Binding-site contacts:
Ligand atom C2 contacts residue PO41 of chain 2.B at 3.7 Å.
Ligand atom C2 contacts residue HIS377 of chain 2.A at 3.2 Å.
Ligand atom O6 contacts residue HIS377 of chain 2.A at 2.6 Å (h-bond).
Ligand atom C6 contacts residue ASN484 of chain 2.A at 3.3 Å.
Ligand atom O3 contacts residue GLY675 of chain 2.A at 3.1 Å (h-bond).
Ligand atom N18 contacts residue LEU136 of chain 2.A at 3.7 Å.
Ligand atom O3 contacts residue ALA673 of chain 2.A at 3.3 Å (h-bond).
Ligand atom N17 contacts residue PO41 of chain 2.B at 3.5 Å (h-bond).
Ligand atom C6 contacts residue HIS377 of chain 2.A at 3.2 Å.
Ligand atom O2 contacts residue TYR573 of chain 2.A at 3.0 Å (h-bond).
Ligand atom N18 contacts residue HIS377 of chain 2.A at 3.4 Å.
Ligand atom N17 contacts residue HIS377 of chain 2.A at 3.4 Å (h-bond).
Ligand atom O4 contacts residue SER674 of chain 2.A at 3.7 Å.
Ligand atom N1 contacts residue PO41 of chain 2.B at 3.2 Å (h-bond).
Ligand atom N18 contacts residue PO41 of chain 2.B at 3.8 Å.
Ligand atom N21 contacts residue ASN284 of chain 2.A at 3.6 Å (h-bond).
Ligand atom O2 contacts residue PO41 of chain 2.B at 3.0 Å (h-bond).
Ligand atom C2 contacts residue GLU672 of chain 2.A at 3.8 Å.
Ligand atom O3 contacts residue GLU672 of chain 2.A at 2.8 Å (salt-bridge).
Ligand atom O2 contacts residue ARG569 of chain 2.A at 3.4 Å (salt-bridge).
Ligand atom N17 contacts residue LEU136 of chain 2.A at 3.4 Å.
Ligand atom C3 contacts residue GLU672 of chain 2.A at 3.3 Å.
Ligand atom O4 contacts residue GLY675 of chain 2.A at 2.8 Å (h-bond).
Ligand atom O6 contacts residue VAL455 of chain 2.A at 3.7 Å.
Ligand atom N1 contacts residue HIS377 of chain 2.A at 3.8 Å.
Ligand atom O3 contacts residue SER674 of chain 2.A at 3.1 Å (h-bond).
Ligand atom C1 contacts residue HIS377 of chain 2.A at 3.2 Å.
Ligand atom O4 contacts residue ASN484 of chain 2.A at 3.4 Å (h-bond).
Ligand atom N21 contacts residue PO41 of chain 2.B at 3.7 Å.
Ligand atom O6 contacts residue ASN484 of chain 2.A at 2.8 Å (h-bond).
Ligand atom C3 contacts residue PO41 of chain 2.B at 3.8 Å.
Ligand atom C6 contacts residue GLY135 of chain 2.A at 3.8 Å.
Ligand atom N18 contacts residue ASN284 of chain 2.A at 3.1 Å (h-bond).
Ligand atom C1 contacts residue PO41 of chain 2.B at 3.3 Å.
Ligand atom C3 contacts residue GLY675 of chain 2.A at 3.9 Å.
Ligand atom O2 contacts residue GLU672 of chain 2.A at 3.2 Å (salt-bridge).
Ligand atom C5 contacts residue PO41 of chain 2.B at 3.6 Å.
Ligand atom N21 contacts residue HIS377 of chain 2.A at 3.4 Å (h-bond).
Ligand atom C5 contacts residue GLY135 of chain 2.A at 3.9 Å.
Ligand atom C4 contacts residue GLY675 of chain 2.A at 3.8 Å.

Sequence of chain 2.A:
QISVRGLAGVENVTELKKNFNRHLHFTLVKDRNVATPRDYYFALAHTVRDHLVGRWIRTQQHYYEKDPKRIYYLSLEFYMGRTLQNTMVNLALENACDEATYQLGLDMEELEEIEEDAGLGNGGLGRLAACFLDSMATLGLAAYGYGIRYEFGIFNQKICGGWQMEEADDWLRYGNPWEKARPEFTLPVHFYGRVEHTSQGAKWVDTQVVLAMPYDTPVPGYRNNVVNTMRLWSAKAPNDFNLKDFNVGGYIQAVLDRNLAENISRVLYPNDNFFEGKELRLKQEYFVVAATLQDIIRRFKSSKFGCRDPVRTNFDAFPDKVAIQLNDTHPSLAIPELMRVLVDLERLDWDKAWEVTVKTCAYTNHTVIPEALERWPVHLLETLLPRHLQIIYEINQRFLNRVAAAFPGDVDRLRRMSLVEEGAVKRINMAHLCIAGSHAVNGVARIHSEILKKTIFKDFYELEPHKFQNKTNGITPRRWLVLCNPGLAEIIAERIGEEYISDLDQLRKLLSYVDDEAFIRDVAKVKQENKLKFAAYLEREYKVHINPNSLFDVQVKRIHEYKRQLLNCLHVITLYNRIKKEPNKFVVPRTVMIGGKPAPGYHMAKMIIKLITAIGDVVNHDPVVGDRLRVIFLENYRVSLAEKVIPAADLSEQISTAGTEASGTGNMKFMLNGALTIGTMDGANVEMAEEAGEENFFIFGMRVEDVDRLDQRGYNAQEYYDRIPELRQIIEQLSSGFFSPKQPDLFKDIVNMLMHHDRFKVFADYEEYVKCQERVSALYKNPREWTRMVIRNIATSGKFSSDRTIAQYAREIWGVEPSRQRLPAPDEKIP

This protein binds this small molecule.
Small molecule (SMILES): OC[C@@H]1[C@@H](O)[C@H](O)[C@@H](O)c2nnnn21